Sequence of chain 1.N:
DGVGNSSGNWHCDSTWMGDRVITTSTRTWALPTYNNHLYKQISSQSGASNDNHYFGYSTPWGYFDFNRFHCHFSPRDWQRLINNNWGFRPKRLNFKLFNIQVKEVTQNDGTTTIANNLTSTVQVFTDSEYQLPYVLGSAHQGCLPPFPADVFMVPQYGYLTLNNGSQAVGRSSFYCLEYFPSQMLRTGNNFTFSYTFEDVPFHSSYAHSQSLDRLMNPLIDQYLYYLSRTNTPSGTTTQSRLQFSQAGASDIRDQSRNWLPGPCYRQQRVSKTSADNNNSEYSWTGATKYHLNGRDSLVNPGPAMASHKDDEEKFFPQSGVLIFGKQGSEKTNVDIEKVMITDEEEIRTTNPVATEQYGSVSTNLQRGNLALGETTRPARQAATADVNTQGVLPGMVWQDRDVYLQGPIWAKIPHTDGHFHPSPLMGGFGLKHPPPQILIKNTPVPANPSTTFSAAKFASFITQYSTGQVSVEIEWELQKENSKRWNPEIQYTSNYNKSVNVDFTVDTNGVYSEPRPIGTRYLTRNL

A small-molecule ligand and the protein it binds are described below.
Small molecule (SMILES): Nc1ncnc2c1ncn2[C@H]1C[C@H](O)[C@@H](COP(=O)(O)O)O1

Binding-site contacts:
Ligand atom N1 contacts residue PRO422 of chain 1.N at 3.6 Å.
Ligand atom C2 contacts residue PRO201 of chain 1.N at 4.2 Å (hydrophobic).
Ligand atom C6 contacts residue VAL200 of chain 1.N at 4.2 Å (hydrophobic).
Ligand atom C6 contacts residue SER423 of chain 1.N at 4.2 Å.
Ligand atom C5 contacts residue PRO201 of chain 1.N at 4.0 Å (hydrophobic).
Ligand atom N1 contacts residue VAL200 of chain 1.N at 3.9 Å.
Ligand atom N7 contacts residue HIS421 of chain 1.N at 4.0 Å.
Ligand atom N6 contacts residue PRO424 of chain 1.N at 4.1 Å.
Ligand atom C3' contacts residue PRO422 of chain 1.N at 3.7 Å (hydrophobic).
Ligand atom N7 contacts residue SER423 of chain 1.N at 4.0 Å.
Ligand atom N3 contacts residue PRO201 of chain 1.N at 4.0 Å.
Ligand atom N1 contacts residue GLY430 of chain 1.N at 2.9 Å (h-bond).
Ligand atom C5 contacts residue PRO422 of chain 1.N at 4.0 Å (hydrophobic).
Ligand atom C8 contacts residue HIS421 of chain 1.N at 3.8 Å.
Ligand atom O1P contacts residue HIS421 of chain 1.N at 4.1 Å.
Ligand atom C5' contacts residue HIS421 of chain 1.N at 3.7 Å.
Ligand atom O5' contacts residue PHE420 of chain 1.N at 4.2 Å.
Ligand atom C2 contacts residue VAL200 of chain 1.N at 4.4 Å (hydrophobic).
Ligand atom P contacts residue PHE420 of chain 1.N at 4.2 Å.
Ligand atom C1' contacts residue PRO201 of chain 1.N at 4.3 Å (hydrophobic).
Ligand atom O1P contacts residue HIS419 of chain 1.N at 4.3 Å.
Ligand atom N3 contacts residue PRO422 of chain 1.N at 4.4 Å.
Ligand atom N6 contacts residue PRO422 of chain 1.N at 3.2 Å (h-bond).
Ligand atom N9 contacts residue PRO422 of chain 1.N at 4.3 Å.
Ligand atom N9 contacts residue PRO201 of chain 1.N at 3.8 Å.
Ligand atom N6 contacts residue PHE429 of chain 1.N at 4.1 Å.
Ligand atom O5' contacts residue PRO422 of chain 1.N at 3.8 Å.
Ligand atom C6 contacts residue GLY430 of chain 1.N at 3.9 Å.
Ligand atom C8 contacts residue PRO201 of chain 1.N at 3.9 Å (hydrophobic).
Ligand atom C2 contacts residue GLY430 of chain 1.N at 3.6 Å.
Ligand atom C6 contacts residue PRO422 of chain 1.N at 3.4 Å (hydrophobic).
Ligand atom O4' contacts residue HIS421 of chain 1.N at 4.2 Å.
Ligand atom C4 contacts residue PRO422 of chain 1.N at 4.2 Å (hydrophobic).
Ligand atom N6 contacts residue GLY430 of chain 1.N at 3.0 Å (h-bond).
Ligand atom P contacts residue HIS421 of chain 1.N at 3.6 Å.
Ligand atom O5' contacts residue HIS421 of chain 1.N at 3.0 Å (h-bond).
Ligand atom N6 contacts residue SER423 of chain 1.N at 3.5 Å.
Ligand atom C4 contacts residue PRO201 of chain 1.N at 3.9 Å (hydrophobic).
Ligand atom N7 contacts residue PRO201 of chain 1.N at 4.1 Å.
Ligand atom C6 contacts residue PRO201 of chain 1.N at 4.3 Å (hydrophobic).